Sequence of chain 1.L:
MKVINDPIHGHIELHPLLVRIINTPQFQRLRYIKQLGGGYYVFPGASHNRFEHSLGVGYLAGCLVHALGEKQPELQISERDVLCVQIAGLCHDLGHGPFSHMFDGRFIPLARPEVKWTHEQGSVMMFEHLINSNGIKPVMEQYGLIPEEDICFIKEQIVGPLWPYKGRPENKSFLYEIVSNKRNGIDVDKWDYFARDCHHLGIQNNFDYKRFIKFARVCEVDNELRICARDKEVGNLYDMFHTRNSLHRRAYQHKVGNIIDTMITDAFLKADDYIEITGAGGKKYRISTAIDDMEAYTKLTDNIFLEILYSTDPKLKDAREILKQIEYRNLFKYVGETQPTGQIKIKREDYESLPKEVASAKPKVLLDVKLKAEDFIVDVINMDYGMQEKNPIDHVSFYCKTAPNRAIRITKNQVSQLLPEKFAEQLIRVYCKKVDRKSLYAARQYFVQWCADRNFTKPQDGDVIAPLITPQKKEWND

A protein and the small-molecule ligand that binds it are described below.
Small molecule (SMILES): Nc1nc2c(ncn2[C@H]2C[C@H](O)[C@@H](CO[P](=O)(O)N[P](=O)(O)OP(=O)(O)O)O2)c(=O)[nH]1

Binding-site contacts:
Ligand atom N2 contacts residue LEU44 of chain 1.L at 2.7 Å (h-bond).
Ligand atom O1A contacts residue HIS104 of chain 1.L at 3.1 Å (h-bond).
Ligand atom N7 contacts residue HIS264 of chain 1.L at 3.4 Å.
Ligand atom O2G contacts residue ARG260 of chain 1.L at 2.7 Å (salt-bridge).
Ligand atom O2A contacts residue ARG58 of chain 1.L at 2.7 Å (salt-bridge).
Ligand atom O1G contacts residue LYS206 of chain 1.L at 3.0 Å (salt-bridge).
Ligand atom PG contacts residue MG1 of chain 1.DD at 3.4 Å.
Ligand atom C3' contacts residue ASP213 of chain 1.L at 3.5 Å.
Ligand atom O1A contacts residue FE1 of chain 1.BD at 3.4 Å.
Ligand atom PA contacts residue FE1 of chain 1.BD at 2.9 Å.
Ligand atom PA contacts residue ASP205 of chain 1.L at 3.3 Å.
Ligand atom O6 contacts residue GLN269 of chain 1.L at 2.5 Å (h-bond).
Ligand atom O3' contacts residue LEU44 of chain 1.L at 3.5 Å.
Ligand atom PA contacts residue ASP101 of chain 1.L at 3.4 Å.
Ligand atom C3' contacts residue TYR209 of chain 1.L at 3.4 Å (hydrophobic).
Ligand atom O2G contacts residue TYR209 of chain 1.L at 2.5 Å (h-bond).
Ligand atom C4' contacts residue ARG58 of chain 1.L at 3.5 Å.
Ligand atom O3G contacts residue MG1 of chain 1.DD at 3.5 Å.
Ligand atom PA contacts residue ARG58 of chain 1.L at 3.4 Å.
Ligand atom O2A contacts residue ASP205 of chain 1.L at 3.2 Å (salt-bridge).
Ligand atom O2B contacts residue MG1 of chain 1.DD at 2.8 Å.
Ligand atom O1G contacts residue MG1 of chain 1.DD at 2.3 Å.
Ligand atom O1B contacts residue HIS109 of chain 1.L at 3.1 Å (h-bond).
Ligand atom O1A contacts residue HIS127 of chain 1.L at 2.5 Å (h-bond).
Ligand atom O2A contacts residue ASP101 of chain 1.L at 2.8 Å (salt-bridge).
Ligand atom O4' contacts residue HIS109 of chain 1.L at 3.3 Å.
Ligand atom O1A contacts residue MG1 of chain 1.CD at 2.2 Å.
Ligand atom N3A contacts residue ASP205 of chain 1.L at 2.4 Å (salt-bridge).
Ligand atom N3A contacts residue MG1 of chain 1.CD at 3.4 Å.
Ligand atom O5' contacts residue HIS109 of chain 1.L at 3.1 Å (h-bond).
Ligand atom O3' contacts residue ASP213 of chain 1.L at 2.5 Å (salt-bridge).
Ligand atom O4' contacts residue ARG58 of chain 1.L at 3.1 Å (salt-bridge).
Ligand atom O2A contacts residue HIS61 of chain 1.L at 3.2 Å (h-bond).
Ligand atom PG contacts residue ARG260 of chain 1.L at 3.4 Å.
Ligand atom C6 contacts residue GLN269 of chain 1.L at 3.4 Å.
Ligand atom PA contacts residue MG1 of chain 1.CD at 3.1 Å.
Ligand atom O3G contacts residue ARG260 of chain 1.L at 3.0 Å (salt-bridge).
Ligand atom N1 contacts residue TYR268 of chain 1.L at 3.3 Å (h-bond).
Ligand atom O1A contacts residue ASP101 of chain 1.L at 2.7 Å (salt-bridge).
Ligand atom O2A contacts residue FE1 of chain 1.BD at 2.0 Å.